The small molecule below binds the protein below.
Small molecule (SMILES): COC1CCN(C(=O)c2ccc(C=O)cc2)CC1

Sequence of chain 1.A:
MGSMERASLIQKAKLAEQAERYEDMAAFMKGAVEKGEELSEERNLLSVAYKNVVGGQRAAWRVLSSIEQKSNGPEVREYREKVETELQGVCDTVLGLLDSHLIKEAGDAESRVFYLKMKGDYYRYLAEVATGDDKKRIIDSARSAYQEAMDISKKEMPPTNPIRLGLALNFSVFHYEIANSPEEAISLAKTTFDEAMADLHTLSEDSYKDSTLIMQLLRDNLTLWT

Binding-site contacts:
Ligand atom C03 contacts residue GLY176 of chain 1.A at 3.8 Å.
Ligand atom C12 contacts residue ASN47 of chain 1.A at 3.8 Å.
Ligand atom C10 contacts residue ASN47 of chain 1.A at 3.5 Å.
Ligand atom C03 contacts residue ILE173 of chain 1.A at 3.9 Å (hydrophobic).
Ligand atom C02 contacts residue ILE8 of chain 1.B at 3.9 Å (hydrophobic).
Ligand atom C03 contacts residue ILE8 of chain 1.B at 3.9 Å (hydrophobic).
Ligand atom C12 contacts residue CSO43 of chain 1.A at 4.3 Å.
Ligand atom C05 contacts residue ILE224 of chain 1.A at 4.2 Å (hydrophobic).
Ligand atom N07 contacts residue PRO172 of chain 1.A at 4.3 Å.
Ligand atom C01 contacts residue ILE8 of chain 1.B at 3.8 Å (hydrophobic).
Ligand atom C03 contacts residue ILE224 of chain 1.A at 4.3 Å (hydrophobic).
Ligand atom C14 contacts residue ILE173 of chain 1.A at 4.0 Å (hydrophobic).
Ligand atom C01 contacts residue LYS127 of chain 1.A at 1.4 Å.
Ligand atom C04 contacts residue PRO172 of chain 1.A at 3.3 Å (hydrophobic).
Ligand atom O11 contacts residue CSO43 of chain 1.A at 3.6 Å.
Ligand atom C03 contacts residue PRO172 of chain 1.A at 3.4 Å (hydrophobic).
Ligand atom C06 contacts residue PRO172 of chain 1.A at 4.2 Å (hydrophobic).
Ligand atom C16 contacts residue ILE173 of chain 1.A at 4.4 Å (hydrophobic).
Ligand atom C02 contacts residue ILE173 of chain 1.A at 4.1 Å (hydrophobic).
Ligand atom C14 contacts residue ASN47 of chain 1.A at 4.0 Å.
Ligand atom C17 contacts residue ILE173 of chain 1.A at 4.3 Å (hydrophobic).
Ligand atom C04 contacts residue ILE224 of chain 1.A at 3.5 Å (hydrophobic).
Ligand atom O15 contacts residue ILE224 of chain 1.A at 3.6 Å.
Ligand atom C16 contacts residue ILE8 of chain 1.B at 4.4 Å (hydrophobic).
Ligand atom C17 contacts residue ILE8 of chain 1.B at 3.8 Å (hydrophobic).
Ligand atom C05 contacts residue ILE173 of chain 1.A at 4.3 Å (hydrophobic).
Ligand atom C01 contacts residue GLY176 of chain 1.A at 4.4 Å.
Ligand atom C04 contacts residue LYS127 of chain 1.A at 4.3 Å.
Ligand atom C04 contacts residue ILE173 of chain 1.A at 4.0 Å (hydrophobic).
Ligand atom C02 contacts residue LYS127 of chain 1.A at 2.5 Å.
Ligand atom C04 contacts residue ILE8 of chain 1.B at 4.2 Å (hydrophobic).
Ligand atom O11 contacts residue ASN47 of chain 1.A at 3.1 Å (h-bond).
Ligand atom O15 contacts residue PRO172 of chain 1.A at 4.3 Å.
Ligand atom C17 contacts residue LYS127 of chain 1.A at 3.8 Å.
Ligand atom C03 contacts residue LYS127 of chain 1.A at 2.9 Å.
Ligand atom C06 contacts residue ILE224 of chain 1.A at 4.2 Å (hydrophobic).
Ligand atom C13 contacts residue ASN47 of chain 1.A at 3.6 Å.

Sequence of chain 1.B:
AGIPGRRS